Sequence of chain 2.ZD:
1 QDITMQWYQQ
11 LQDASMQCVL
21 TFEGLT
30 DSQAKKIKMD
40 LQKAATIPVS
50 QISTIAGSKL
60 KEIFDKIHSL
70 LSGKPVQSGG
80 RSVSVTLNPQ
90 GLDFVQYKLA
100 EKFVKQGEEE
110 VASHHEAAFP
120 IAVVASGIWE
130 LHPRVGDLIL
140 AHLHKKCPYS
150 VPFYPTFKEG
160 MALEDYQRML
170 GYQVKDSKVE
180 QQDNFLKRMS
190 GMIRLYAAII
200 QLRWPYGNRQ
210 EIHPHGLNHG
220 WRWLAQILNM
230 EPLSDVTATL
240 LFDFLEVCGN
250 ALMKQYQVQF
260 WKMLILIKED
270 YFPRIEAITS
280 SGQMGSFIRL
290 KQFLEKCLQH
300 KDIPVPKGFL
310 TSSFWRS

Sequence of chain 2.HD:
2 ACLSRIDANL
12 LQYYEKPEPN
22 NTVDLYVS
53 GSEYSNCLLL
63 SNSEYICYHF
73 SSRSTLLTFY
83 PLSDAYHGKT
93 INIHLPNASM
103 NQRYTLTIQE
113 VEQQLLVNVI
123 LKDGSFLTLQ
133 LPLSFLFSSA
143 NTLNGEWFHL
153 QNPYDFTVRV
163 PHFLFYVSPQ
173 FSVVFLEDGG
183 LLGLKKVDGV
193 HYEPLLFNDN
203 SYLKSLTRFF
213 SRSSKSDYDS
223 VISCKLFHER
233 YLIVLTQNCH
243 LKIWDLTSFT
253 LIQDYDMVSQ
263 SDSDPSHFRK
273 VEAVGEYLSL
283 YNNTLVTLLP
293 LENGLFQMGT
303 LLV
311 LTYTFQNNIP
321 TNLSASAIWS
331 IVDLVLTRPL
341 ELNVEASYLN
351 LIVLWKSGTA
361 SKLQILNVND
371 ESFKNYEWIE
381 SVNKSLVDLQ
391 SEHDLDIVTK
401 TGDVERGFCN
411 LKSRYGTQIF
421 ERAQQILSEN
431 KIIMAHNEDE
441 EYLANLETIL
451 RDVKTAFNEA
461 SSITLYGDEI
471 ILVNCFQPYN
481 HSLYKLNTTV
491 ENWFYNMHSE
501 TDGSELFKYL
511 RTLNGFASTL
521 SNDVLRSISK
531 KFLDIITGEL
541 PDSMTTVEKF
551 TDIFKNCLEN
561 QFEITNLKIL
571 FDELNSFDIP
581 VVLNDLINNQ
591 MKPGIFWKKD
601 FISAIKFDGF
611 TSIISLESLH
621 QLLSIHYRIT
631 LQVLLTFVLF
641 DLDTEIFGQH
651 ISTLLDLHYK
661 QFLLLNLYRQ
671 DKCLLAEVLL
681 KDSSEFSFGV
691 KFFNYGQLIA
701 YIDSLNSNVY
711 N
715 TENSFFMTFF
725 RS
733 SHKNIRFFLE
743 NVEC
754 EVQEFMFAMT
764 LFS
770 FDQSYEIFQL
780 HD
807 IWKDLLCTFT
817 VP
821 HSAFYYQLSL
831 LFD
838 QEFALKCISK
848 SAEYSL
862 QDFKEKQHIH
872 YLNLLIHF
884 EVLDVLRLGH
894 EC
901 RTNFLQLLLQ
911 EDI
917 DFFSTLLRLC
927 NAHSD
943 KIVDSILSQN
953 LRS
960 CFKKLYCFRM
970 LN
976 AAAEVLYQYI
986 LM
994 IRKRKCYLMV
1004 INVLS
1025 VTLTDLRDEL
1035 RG

Sequence of chain 2.E:
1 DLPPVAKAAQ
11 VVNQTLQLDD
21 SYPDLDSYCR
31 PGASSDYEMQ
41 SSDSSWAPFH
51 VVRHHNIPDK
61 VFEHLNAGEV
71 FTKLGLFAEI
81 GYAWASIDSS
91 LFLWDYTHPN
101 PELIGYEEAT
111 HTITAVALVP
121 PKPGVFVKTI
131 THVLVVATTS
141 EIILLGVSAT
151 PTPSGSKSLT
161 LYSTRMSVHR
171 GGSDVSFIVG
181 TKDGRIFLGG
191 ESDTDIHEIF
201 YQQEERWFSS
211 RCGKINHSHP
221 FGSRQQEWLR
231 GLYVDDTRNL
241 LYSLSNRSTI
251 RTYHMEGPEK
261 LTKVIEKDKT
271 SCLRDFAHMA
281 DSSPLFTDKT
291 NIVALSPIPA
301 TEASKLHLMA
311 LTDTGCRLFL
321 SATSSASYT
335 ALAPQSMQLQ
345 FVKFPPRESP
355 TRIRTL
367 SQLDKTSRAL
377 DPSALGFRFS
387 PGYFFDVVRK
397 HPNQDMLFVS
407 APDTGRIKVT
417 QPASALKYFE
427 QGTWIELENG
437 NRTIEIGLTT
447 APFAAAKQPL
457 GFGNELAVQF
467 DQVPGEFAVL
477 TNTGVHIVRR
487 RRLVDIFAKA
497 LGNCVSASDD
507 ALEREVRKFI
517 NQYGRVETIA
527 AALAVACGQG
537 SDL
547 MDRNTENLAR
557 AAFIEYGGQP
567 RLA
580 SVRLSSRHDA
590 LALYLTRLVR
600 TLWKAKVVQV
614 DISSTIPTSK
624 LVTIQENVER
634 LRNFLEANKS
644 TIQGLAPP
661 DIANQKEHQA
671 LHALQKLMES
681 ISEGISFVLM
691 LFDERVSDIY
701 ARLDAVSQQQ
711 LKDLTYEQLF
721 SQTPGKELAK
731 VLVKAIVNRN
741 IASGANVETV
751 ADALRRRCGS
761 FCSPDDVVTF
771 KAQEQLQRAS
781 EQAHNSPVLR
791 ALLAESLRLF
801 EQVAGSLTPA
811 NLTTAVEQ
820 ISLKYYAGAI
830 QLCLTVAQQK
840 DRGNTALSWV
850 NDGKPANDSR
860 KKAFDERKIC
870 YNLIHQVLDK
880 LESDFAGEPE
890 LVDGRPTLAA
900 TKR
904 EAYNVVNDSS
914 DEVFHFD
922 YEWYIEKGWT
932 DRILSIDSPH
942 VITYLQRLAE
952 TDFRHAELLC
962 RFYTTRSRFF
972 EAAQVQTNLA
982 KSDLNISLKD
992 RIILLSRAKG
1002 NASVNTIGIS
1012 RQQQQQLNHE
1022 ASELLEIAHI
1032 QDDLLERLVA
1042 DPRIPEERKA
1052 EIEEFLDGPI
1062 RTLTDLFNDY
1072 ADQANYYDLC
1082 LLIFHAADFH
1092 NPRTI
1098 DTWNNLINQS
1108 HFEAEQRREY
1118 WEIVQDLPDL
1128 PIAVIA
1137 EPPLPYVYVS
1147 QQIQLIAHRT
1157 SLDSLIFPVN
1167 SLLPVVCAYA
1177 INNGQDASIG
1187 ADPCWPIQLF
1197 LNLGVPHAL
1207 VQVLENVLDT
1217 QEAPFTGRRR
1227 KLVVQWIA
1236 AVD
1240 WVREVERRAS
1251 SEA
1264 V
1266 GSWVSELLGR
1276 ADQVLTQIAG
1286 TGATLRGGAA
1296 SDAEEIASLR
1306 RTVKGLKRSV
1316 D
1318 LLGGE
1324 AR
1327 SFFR

Binding-site contacts:
Ligand atom CD contacts residue GLN1074 of chain 2.E at 2.8 Å.
Ligand atom CD1 contacts residue LEU1064 of chain 2.E at 3.4 Å (hydrophobic).
Ligand atom NH1 contacts residue ASP1073 of chain 2.E at 3.4 Å (salt-bridge).
Ligand atom C contacts residue THR1065 of chain 2.E at 2.9 Å.
Ligand atom OD1 contacts residue LYS431 of chain 2.HD at 2.6 Å (salt-bridge).
Ligand atom O contacts residue ALA276 of chain 2.ZD at 2.5 Å (h-bond).
Ligand atom CA contacts residue THR1065 of chain 2.E at 3.4 Å.
Ligand atom CD contacts residue GLU275 of chain 2.ZD at 1.8 Å.
Ligand atom CA contacts residue THR1065 of chain 2.E at 2.7 Å.
Ligand atom C contacts residue GLU275 of chain 2.ZD at 2.3 Å.
Ligand atom CG contacts residue PHE286 of chain 2.ZD at 3.0 Å (hydrophobic).
Ligand atom N contacts residue THR1065 of chain 2.E at 2.3 Å (h-bond).
Ligand atom O contacts residue ASN1069 of chain 2.E at 3.0 Å (h-bond).
Ligand atom O contacts residue GLU275 of chain 2.ZD at 2.7 Å (salt-bridge).
Ligand atom CD1 contacts residue ARG1049 of chain 2.E at 3.0 Å.
Ligand atom O contacts residue THR278 of chain 2.ZD at 3.3 Å (h-bond).
Ligand atom N contacts residue GLU275 of chain 2.ZD at 1.3 Å (salt-bridge).
Ligand atom C contacts residue GLU275 of chain 2.ZD at 1.3 Å.
Ligand atom O contacts residue GLU275 of chain 2.ZD at 2.7 Å (salt-bridge).
Ligand atom NH1 contacts residue ASN1069 of chain 2.E at 2.6 Å (h-bond).
Ligand atom CE2 contacts residue GLN1074 of chain 2.E at 3.3 Å.
Ligand atom C contacts residue GLU275 of chain 2.ZD at 2.3 Å.
Ligand atom CB contacts residue GLU275 of chain 2.ZD at 0.8 Å.
Ligand atom O contacts residue THR1065 of chain 2.E at 2.7 Å.
Ligand atom C contacts residue ALA276 of chain 2.ZD at 3.2 Å (hydrophobic).
Ligand atom NZ contacts residue ASP1073 of chain 2.E at 3.3 Å (salt-bridge).
Ligand atom O contacts residue ARG1049 of chain 2.E at 3.0 Å.
Ligand atom O contacts residue LYS290 of chain 2.ZD at 3.2 Å (salt-bridge).
Ligand atom CA contacts residue GLU275 of chain 2.ZD at 0.8 Å.
Ligand atom CG contacts residue GLU275 of chain 2.ZD at 1.3 Å.
Ligand atom O contacts residue ALA276 of chain 2.ZD at 2.5 Å (h-bond).
Ligand atom NH2 contacts residue ASP1073 of chain 2.E at 3.0 Å (salt-bridge).
Ligand atom CB contacts residue ALA276 of chain 2.ZD at 2.8 Å (hydrophobic).
Ligand atom O contacts residue GLU275 of chain 2.ZD at 1.8 Å (salt-bridge).
Ligand atom CD2 contacts residue GLN1074 of chain 2.E at 3.2 Å.
Ligand atom CD contacts residue PHE286 of chain 2.ZD at 3.0 Å (hydrophobic).
Ligand atom CG2 contacts residue ASN1069 of chain 2.E at 3.3 Å.
Ligand atom CD1 contacts residue THR1065 of chain 2.E at 2.6 Å.
Ligand atom N contacts residue ASN1069 of chain 2.E at 3.0 Å (h-bond).
Ligand atom CB contacts residue GLN1074 of chain 2.E at 3.3 Å.

The protein below binds the small molecule below.
Small molecule (SMILES): CC[C@H](C)[C@H](NC(=O)[C@@H](NC(=O)[C@H](CC(C)C)NC(=O)[C@@H](N)CCCCN)C(C)C)C(=O)N[C@@H](CC(N)=O)C(=O)N[C@@H](CCCCN)C(=O)N[C@@H](CC(=O)O)C(=O)N[C@@H](CCSC)C(=O)N[C@@H](CCCN=C(N)N)C(=O)N[C@H](C(=O)N[C@@H](CC(=O)O)C(=O)N[C@@H](CC(C)C)C(=O)N[C@@H](Cc1ccccc1)C(=O)N[C@@H](CO)C(=O)N1CCC[C@H]1C(=O)N1CCC[C@H]1C(=O)N[C@H](C=O)CC(N)=O)[C@@H](C)O